The protein below binds the small molecule below.
Small molecule (SMILES): O=C(N[C@H](CO)[C@H](O)c1ccc([N+](=O)[O-])cc1)C(Cl)Cl

Sequence of chain 2.E:
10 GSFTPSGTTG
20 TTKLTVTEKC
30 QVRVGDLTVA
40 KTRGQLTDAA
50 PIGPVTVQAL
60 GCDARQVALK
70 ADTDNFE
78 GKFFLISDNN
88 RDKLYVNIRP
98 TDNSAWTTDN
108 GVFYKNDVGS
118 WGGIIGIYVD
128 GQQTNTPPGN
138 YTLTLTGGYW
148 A

Binding-site contacts:
Ligand atom CL2 contacts residue ILE121 of chain 2.E at 3.8 Å.
Ligand atom CL2 contacts residue THR98 of chain 2.E at 3.9 Å.
Ligand atom CL1 contacts residue TYR125 of chain 2.E at 3.9 Å.
Ligand atom N9 contacts residue ILE121 of chain 2.E at 4.2 Å.
Ligand atom O2 contacts residue GLY52 of chain 2.E at 3.9 Å.
Ligand atom C7 contacts residue BRX1 of chain 2.HA at 0.1 Å.
Ligand atom C4 contacts residue BRX1 of chain 2.HA at 0.5 Å.
Ligand atom C5 contacts residue BRX1 of chain 2.HA at 0.2 Å.
Ligand atom N2 contacts residue BRX1 of chain 2.HA at 0.3 Å (h-bond).
Ligand atom CL1 contacts residue GLY123 of chain 2.E at 3.6 Å.
Ligand atom CL1 contacts residue ILE51 of chain 2.E at 4.2 Å.
Ligand atom CL2 contacts residue TYR125 of chain 2.E at 4.0 Å.
Ligand atom CL2 contacts residue GLY123 of chain 2.E at 3.6 Å.
Ligand atom O2 contacts residue BRX1 of chain 2.HA at 0.5 Å (h-bond).
Ligand atom O9B contacts residue ILE121 of chain 2.E at 3.4 Å.
Ligand atom CL1 contacts residue BRX1 of chain 2.HA at 0.2 Å.
Ligand atom CL1 contacts residue GLY52 of chain 2.E at 3.3 Å.
Ligand atom O9A contacts residue BRX1 of chain 2.HA at 0.3 Å (h-bond).
Ligand atom N9 contacts residue BRX1 of chain 2.HA at 0.1 Å (h-bond).
Ligand atom C8 contacts residue BRX1 of chain 2.HA at 0.1 Å.
Ligand atom C9 contacts residue BRX1 of chain 2.HA at 0.1 Å.
Ligand atom CL1 contacts residue ILE124 of chain 2.E at 3.4 Å.
Ligand atom CL2 contacts residue PRO53 of chain 2.E at 3.5 Å.
Ligand atom C10 contacts residue BRX1 of chain 2.HA at 0.2 Å.
Ligand atom O5 contacts residue BRX1 of chain 2.HA at 0.3 Å (h-bond).
Ligand atom O9B contacts residue BRX1 of chain 2.HA at 0.3 Å (h-bond).
Ligand atom C6 contacts residue BRX1 of chain 2.HA at 0.1 Å.
Ligand atom O4 contacts residue BRX1 of chain 2.HA at 0.3 Å (h-bond).
Ligand atom C11 contacts residue BRX1 of chain 2.HA at 0.2 Å.
Ligand atom CL1 contacts residue PRO50 of chain 2.E at 3.9 Å.
Ligand atom C1 contacts residue TYR125 of chain 2.E at 3.6 Å (hydrophobic).
Ligand atom C2 contacts residue BRX1 of chain 2.HA at 0.1 Å.
Ligand atom CL2 contacts residue BRX1 of chain 2.HA at 0.3 Å.
Ligand atom C3 contacts residue BRX1 of chain 2.HA at 0.1 Å.
Ligand atom O9A contacts residue PRO53 of chain 2.E at 4.1 Å.
Ligand atom O2 contacts residue PRO53 of chain 2.E at 3.5 Å.
Ligand atom CL1 contacts residue PRO53 of chain 2.E at 3.9 Å.
Ligand atom C10 contacts residue PRO53 of chain 2.E at 3.7 Å (hydrophobic).
Ligand atom O2 contacts residue PRO50 of chain 2.E at 4.0 Å.
Ligand atom C1 contacts residue BRX1 of chain 2.HA at 0.3 Å.